Binding-site contacts:
Ligand atom CE2 contacts residue TYR17 of chain 1.F at 3.8 Å (hydrophobic).
Ligand atom CG contacts residue LYS32 of chain 1.F at 3.6 Å.
Ligand atom O contacts residue SER30 of chain 1.F at 3.7 Å.
Ligand atom CG2 contacts residue ILE29 of chain 1.F at 3.6 Å (hydrophobic).
Ligand atom CA contacts residue ILE29 of chain 1.F at 3.8 Å (hydrophobic).
Ligand atom CG contacts residue SER30 of chain 1.F at 3.5 Å.
Ligand atom OD1 contacts residue LYS32 of chain 1.F at 3.1 Å (salt-bridge).
Ligand atom OD2 contacts residue LYS32 of chain 1.F at 3.4 Å.
Ligand atom CB contacts residue TYR17 of chain 1.F at 3.9 Å (hydrophobic).
Ligand atom CA contacts residue ARG65 of chain 1.E at 3.3 Å.
Ligand atom O contacts residue ARG65 of chain 1.E at 2.5 Å (salt-bridge).
Ligand atom CA contacts residue ILE14 of chain 1.F at 4.1 Å (hydrophobic).
Ligand atom O contacts residue ARG65 of chain 1.E at 3.6 Å.
Ligand atom OD2 contacts residue SER30 of chain 1.F at 2.9 Å (h-bond).
Ligand atom CE2 contacts residue MET34 of chain 1.F at 4.0 Å (hydrophobic).
Ligand atom CG contacts residue MET34 of chain 1.F at 4.0 Å (hydrophobic).
Ligand atom CG contacts residue TYR17 of chain 1.F at 3.6 Å (hydrophobic).
Ligand atom N contacts residue ARG65 of chain 1.E at 3.1 Å (salt-bridge).
Ligand atom CE1 contacts residue SER13 of chain 1.F at 3.9 Å.
Ligand atom O contacts residue SER31 of chain 1.F at 2.7 Å (h-bond).
Ligand atom N contacts residue SER30 of chain 1.F at 4.0 Å.
Ligand atom O contacts residue ILE14 of chain 1.F at 3.7 Å.
Ligand atom N contacts residue ILE29 of chain 1.F at 2.8 Å (h-bond).
Ligand atom CD2 contacts residue MET34 of chain 1.F at 3.8 Å (hydrophobic).
Ligand atom OD1 contacts residue SER31 of chain 1.F at 3.4 Å (h-bond).
Ligand atom CA contacts residue ARG65 of chain 1.E at 3.9 Å.
Ligand atom OD1 contacts residue SER30 of chain 1.F at 3.6 Å.
Ligand atom CD2 contacts residue TYR17 of chain 1.F at 3.6 Å (hydrophobic).
Ligand atom OG1 contacts residue ARG65 of chain 1.E at 3.0 Å (salt-bridge).
Ligand atom C contacts residue ILE29 of chain 1.F at 3.8 Å (hydrophobic).
Ligand atom CB contacts residue ILE14 of chain 1.F at 3.8 Å (hydrophobic).
Ligand atom CA contacts residue ILE29 of chain 1.F at 3.6 Å (hydrophobic).
Ligand atom CB contacts residue ARG65 of chain 1.E at 3.8 Å.
Ligand atom C contacts residue SER31 of chain 1.F at 3.9 Å.
Ligand atom OD2 contacts residue PRO68 of chain 1.E at 3.5 Å.
Ligand atom N contacts residue SER31 of chain 1.F at 3.8 Å.
Ligand atom C contacts residue ARG65 of chain 1.E at 3.3 Å.
Ligand atom CZ contacts residue SER13 of chain 1.F at 4.0 Å.
Ligand atom C contacts residue ARG65 of chain 1.E at 3.6 Å.
Ligand atom CB contacts residue ILE29 of chain 1.F at 3.3 Å (hydrophobic).

Sequence of chain 1.F:
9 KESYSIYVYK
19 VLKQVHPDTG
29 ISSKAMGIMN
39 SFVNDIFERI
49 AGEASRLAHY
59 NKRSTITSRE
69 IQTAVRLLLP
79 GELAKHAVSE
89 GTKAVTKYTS

This protein binds this small molecule.
Small molecule (SMILES): C[C@H](N)C(=O)N[C@@H](CC(=O)O)C(=O)N[C@@H](CCC(=O)O)C(=O)N[C@H](C(=O)N[C@@H](Cc1ccccc1)C(=O)N[C@@H](CC(N)=O)C(=O)N1CCC[C@H]1C(=O)N[C@@H](CO)C(=O)N[C@H](C=O)CCC(=O)O)[C@@H](C)O

Sequence of chain 1.E:
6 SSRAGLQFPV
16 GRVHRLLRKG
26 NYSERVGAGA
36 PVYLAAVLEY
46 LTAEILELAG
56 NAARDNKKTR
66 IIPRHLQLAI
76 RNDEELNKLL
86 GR